Sequence of chain 1.A:
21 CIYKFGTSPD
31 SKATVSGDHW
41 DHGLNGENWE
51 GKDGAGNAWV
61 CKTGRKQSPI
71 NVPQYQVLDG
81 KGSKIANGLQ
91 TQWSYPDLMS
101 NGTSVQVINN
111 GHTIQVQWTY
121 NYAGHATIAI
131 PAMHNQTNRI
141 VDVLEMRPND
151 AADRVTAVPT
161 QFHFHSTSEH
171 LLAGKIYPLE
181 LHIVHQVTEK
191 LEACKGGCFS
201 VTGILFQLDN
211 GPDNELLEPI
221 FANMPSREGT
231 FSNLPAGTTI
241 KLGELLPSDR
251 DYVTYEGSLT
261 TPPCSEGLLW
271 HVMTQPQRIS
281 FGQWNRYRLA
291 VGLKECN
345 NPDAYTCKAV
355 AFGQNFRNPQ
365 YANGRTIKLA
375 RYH

Binding-site contacts:
Ligand atom C6 contacts residue THR119 of chain 1.A at 3.3 Å.
Ligand atom N2 contacts residue THR103 of chain 1.A at 4.2 Å.
Ligand atom C5 contacts residue SER104 of chain 1.A at 4.3 Å.
Ligand atom C8 contacts residue ASN101 of chain 1.A at 3.2 Å.
Ligand atom C3 contacts residue ASN101 of chain 1.A at 3.8 Å.
Ligand atom N2 contacts residue ASN101 of chain 1.A at 2.9 Å (h-bond).
Ligand atom O7 contacts residue ASN101 of chain 1.A at 4.3 Å.
Ligand atom C7 contacts residue ASN101 of chain 1.A at 3.3 Å.
Ligand atom O5 contacts residue SER104 of chain 1.A at 3.6 Å.
Ligand atom C2 contacts residue THR103 of chain 1.A at 4.4 Å.
Ligand atom O6 contacts residue TYR120 of chain 1.A at 3.4 Å.
Ligand atom O5 contacts residue ASN101 of chain 1.A at 2.4 Å (h-bond).
Ligand atom C5 contacts residue ASN101 of chain 1.A at 3.7 Å.
Ligand atom C6 contacts residue TYR120 of chain 1.A at 4.1 Å (hydrophobic).
Ligand atom C1 contacts residue THR103 of chain 1.A at 3.9 Å.
Ligand atom C6 contacts residue SER104 of chain 1.A at 4.5 Å.
Ligand atom O6 contacts residue THR119 of chain 1.A at 3.8 Å.
Ligand atom C1 contacts residue SER104 of chain 1.A at 4.0 Å.
Ligand atom C4 contacts residue ASN101 of chain 1.A at 4.2 Å.
Ligand atom C1 contacts residue ASN101 of chain 1.A at 1.4 Å.
Ligand atom C2 contacts residue ASN101 of chain 1.A at 2.4 Å.

This small molecule binds to this protein.
Small molecule (SMILES): CC(=O)N[C@@H]1[C@@H](O)[C@H](O)[C@@H](CO)O[C@H]1O